Binding-site contacts:
Ligand atom C1 contacts residue SER800 of chain 1.A at 3.5 Å.
Ligand atom C5 contacts residue ASN798 of chain 1.A at 3.7 Å.
Ligand atom C6 contacts residue GLN801 of chain 1.A at 3.3 Å.
Ligand atom C1 contacts residue ASN798 of chain 1.A at 1.4 Å.
Ligand atom C4 contacts residue ASN798 of chain 1.A at 4.2 Å.
Ligand atom O5 contacts residue SER800 of chain 1.A at 3.0 Å (h-bond).
Ligand atom C5 contacts residue SER800 of chain 1.A at 3.4 Å.
Ligand atom N2 contacts residue ASN798 of chain 1.A at 2.9 Å (h-bond).
Ligand atom O6 contacts residue SER800 of chain 1.A at 4.0 Å.
Ligand atom C3 contacts residue ASN798 of chain 1.A at 3.8 Å.
Ligand atom C8 contacts residue ASN798 of chain 1.A at 3.7 Å.
Ligand atom C6 contacts residue SER800 of chain 1.A at 3.6 Å.
Ligand atom O5 contacts residue ASN798 of chain 1.A at 2.4 Å (h-bond).
Ligand atom C7 contacts residue ASN798 of chain 1.A at 3.0 Å.
Ligand atom O5 contacts residue GLN801 of chain 1.A at 3.9 Å.
Ligand atom C5 contacts residue GLN801 of chain 1.A at 4.1 Å.
Ligand atom C2 contacts residue ASN798 of chain 1.A at 2.4 Å.
Ligand atom O7 contacts residue ASN798 of chain 1.A at 3.0 Å (h-bond).
Ligand atom O6 contacts residue GLN801 of chain 1.A at 3.0 Å (h-bond).

This protein binds this small molecule.
Small molecule (SMILES): CC(=O)N[C@H]1[C@H](O[C@H]2[C@H](O)[C@@H](NC(C)=O)CO[C@@H]2CO)O[C@H](CO)[C@@H](O)[C@@H]1O

Sequence of chain 1.A:
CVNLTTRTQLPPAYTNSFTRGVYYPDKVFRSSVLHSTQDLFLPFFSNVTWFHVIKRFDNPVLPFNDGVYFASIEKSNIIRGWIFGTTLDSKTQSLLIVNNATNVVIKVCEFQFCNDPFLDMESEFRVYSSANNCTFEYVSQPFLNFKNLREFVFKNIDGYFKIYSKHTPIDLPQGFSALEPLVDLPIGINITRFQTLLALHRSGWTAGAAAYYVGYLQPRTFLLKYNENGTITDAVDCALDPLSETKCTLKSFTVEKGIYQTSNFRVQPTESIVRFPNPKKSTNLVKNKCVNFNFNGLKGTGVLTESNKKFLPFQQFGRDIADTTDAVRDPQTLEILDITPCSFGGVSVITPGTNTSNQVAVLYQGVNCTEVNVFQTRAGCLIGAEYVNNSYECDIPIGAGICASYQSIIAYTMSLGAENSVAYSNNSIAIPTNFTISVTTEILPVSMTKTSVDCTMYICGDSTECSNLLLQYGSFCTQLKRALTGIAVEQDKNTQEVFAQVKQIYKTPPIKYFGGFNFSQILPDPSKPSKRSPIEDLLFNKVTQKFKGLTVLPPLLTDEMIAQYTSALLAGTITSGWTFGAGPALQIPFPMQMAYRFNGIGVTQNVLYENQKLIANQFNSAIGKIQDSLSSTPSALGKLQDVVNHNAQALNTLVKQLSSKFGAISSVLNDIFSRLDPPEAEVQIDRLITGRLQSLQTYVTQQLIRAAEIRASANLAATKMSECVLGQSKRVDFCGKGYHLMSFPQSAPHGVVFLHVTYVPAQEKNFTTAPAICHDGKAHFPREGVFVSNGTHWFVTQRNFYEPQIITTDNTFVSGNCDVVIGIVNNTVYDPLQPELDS